Binding-site contacts:
Ligand atom O2B contacts residue SER17 of chain 1.A at 2.9 Å (h-bond).
Ligand atom O1B contacts residue GLY13 of chain 1.A at 3.6 Å (h-bond).
Ligand atom O3G contacts residue LYS16 of chain 1.A at 2.6 Å (salt-bridge).
Ligand atom O2B contacts residue LYS16 of chain 1.A at 3.6 Å (salt-bridge).
Ligand atom O2B contacts residue MG1 of chain 1.D at 2.0 Å.
Ligand atom O2' contacts residue ASP30 of chain 1.A at 3.1 Å (salt-bridge).
Ligand atom O1B contacts residue VAL14 of chain 1.A at 3.4 Å (h-bond).
Ligand atom O2' contacts residue VAL29 of chain 1.A at 2.8 Å (h-bond).
Ligand atom O1A contacts residue GLY15 of chain 1.A at 3.3 Å.
Ligand atom C8 contacts residue GLY15 of chain 1.A at 3.5 Å.
Ligand atom C8 contacts residue ALA18 of chain 1.A at 3.5 Å (hydrophobic).
Ligand atom PB contacts residue MG1 of chain 1.D at 3.3 Å.
Ligand atom O1B contacts residue LYS16 of chain 1.A at 2.8 Å (salt-bridge).
Ligand atom O3A contacts residue GLY15 of chain 1.A at 3.1 Å (h-bond).
Ligand atom N3B contacts residue GLY13 of chain 1.A at 3.0 Å (h-bond).
Ligand atom O6 contacts residue ASP119 of chain 1.A at 3.4 Å (salt-bridge).
Ligand atom C2' contacts residue VAL29 of chain 1.A at 3.5 Å (hydrophobic).
Ligand atom N1 contacts residue ASP119 of chain 1.A at 2.7 Å (salt-bridge).
Ligand atom C6 contacts residue LYS117 of chain 1.A at 3.6 Å.
Ligand atom O6 contacts residue ASN116 of chain 1.A at 3.3 Å (h-bond).
Ligand atom N3B contacts residue MG1 of chain 1.D at 3.5 Å.
Ligand atom N7 contacts residue ASN116 of chain 1.A at 3.1 Å (h-bond).
Ligand atom O6 contacts residue LYS117 of chain 1.A at 3.3 Å.
Ligand atom N2 contacts residue ASP119 of chain 1.A at 2.9 Å (salt-bridge).
Ligand atom O3G contacts residue GLY60 of chain 1.A at 2.8 Å (h-bond).
Ligand atom O3G contacts residue GLY12 of chain 1.A at 3.4 Å.
Ligand atom O3' contacts residue ASP30 of chain 1.A at 2.9 Å (salt-bridge).
Ligand atom PG contacts residue MG1 of chain 1.D at 3.3 Å.
Ligand atom O6 contacts residue SER145 of chain 1.A at 3.5 Å.
Ligand atom O2G contacts residue THR35 of chain 1.A at 2.9 Å (h-bond).
Ligand atom O1A contacts residue ALA18 of chain 1.A at 2.8 Å (h-bond).
Ligand atom O2G contacts residue MG1 of chain 1.D at 2.0 Å.
Ligand atom O1G contacts residue PRO34 of chain 1.A at 3.3 Å.
Ligand atom O2' contacts residue PHE28 of chain 1.A at 3.2 Å.
Ligand atom O1G contacts residue THR35 of chain 1.A at 3.6 Å (h-bond).
Ligand atom O6 contacts residue ALA146 of chain 1.A at 2.8 Å (h-bond).
Ligand atom O1A contacts residue SER17 of chain 1.A at 3.3 Å (h-bond).
Ligand atom O1B contacts residue GLY15 of chain 1.A at 3.1 Å (h-bond).
Ligand atom O4' contacts residue LYS117 of chain 1.A at 3.3 Å (salt-bridge).
Ligand atom C6 contacts residue ASP119 of chain 1.A at 3.5 Å.

A small-molecule ligand and the protein it binds are described below.
Small molecule (SMILES): Nc1nc2c(ncn2[C@@H]2O[C@H](CO[P](=O)(O)O[P](=O)(O)NP(=O)(O)O)[C@@H](O)[C@H]2O)c(=O)[nH]1

Sequence of chain 1.A:
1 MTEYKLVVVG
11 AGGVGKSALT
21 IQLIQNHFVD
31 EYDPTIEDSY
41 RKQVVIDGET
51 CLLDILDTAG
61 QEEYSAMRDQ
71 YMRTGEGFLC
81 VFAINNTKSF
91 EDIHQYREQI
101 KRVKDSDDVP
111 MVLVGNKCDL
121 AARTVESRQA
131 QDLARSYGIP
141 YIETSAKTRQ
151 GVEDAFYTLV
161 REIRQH